Sequence of chain 1.A:
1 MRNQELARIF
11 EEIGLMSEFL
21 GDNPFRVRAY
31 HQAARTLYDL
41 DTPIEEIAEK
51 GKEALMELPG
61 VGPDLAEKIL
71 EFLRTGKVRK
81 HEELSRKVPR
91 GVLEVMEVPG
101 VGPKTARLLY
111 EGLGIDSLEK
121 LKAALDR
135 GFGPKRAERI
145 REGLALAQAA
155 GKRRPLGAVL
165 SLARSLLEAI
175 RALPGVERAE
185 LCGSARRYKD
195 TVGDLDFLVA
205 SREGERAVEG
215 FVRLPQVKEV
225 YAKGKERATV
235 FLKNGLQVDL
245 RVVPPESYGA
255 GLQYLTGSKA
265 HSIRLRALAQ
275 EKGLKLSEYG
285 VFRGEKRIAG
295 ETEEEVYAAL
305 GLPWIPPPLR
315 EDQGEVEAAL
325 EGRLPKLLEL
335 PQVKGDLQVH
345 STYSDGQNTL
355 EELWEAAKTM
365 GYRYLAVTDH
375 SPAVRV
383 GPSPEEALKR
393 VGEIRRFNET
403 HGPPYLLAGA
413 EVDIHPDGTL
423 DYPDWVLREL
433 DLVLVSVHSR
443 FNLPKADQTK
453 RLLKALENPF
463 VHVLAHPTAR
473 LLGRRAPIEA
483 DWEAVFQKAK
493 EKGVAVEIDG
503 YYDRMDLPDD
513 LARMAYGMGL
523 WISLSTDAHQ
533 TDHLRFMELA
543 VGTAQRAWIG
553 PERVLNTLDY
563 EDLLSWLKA

The small molecule below binds the protein below.
Small molecule (SMILES): Cc1cn([C@H]2C[C@H](O[P](=O)(O)OC[C@H]3O[C@@H](n4cnc5c(N)ncnc54)C[C@@H]3O[P](=O)(O)OC[C@H]3O[C@@H](n4cc(C)c(=O)[nH]c4=O)C[C@@H]3O[P](=O)(O)OC[C@@H]3CC[C@H](n4cnc5c(=O)[nH]c(N)nc54)O3)[C@@H](CO[P](=O)(O)O[C@H]3C[C@H](n4cnc5c(=O)nc(N)[nH]c54)O[C@@H]3CO[P](=O)(O)O[C@H]3C[C@H](n4cnc5c(N)ncnc54)O[C@@H]3CO[P](=O)(O)O[C@H]3C[C@H](n4ccc(=N)[nH]c4=O)O[C@@H]3CO)O2)c(=O)[nH]c1=O

Binding-site contacts:
Ligand atom O4' contacts residue TYR258 of chain 1.A at 3.7 Å.
Ligand atom C1' contacts residue DG31 of chain 1.D at 4.1 Å.
Ligand atom C1' contacts residue TYR258 of chain 1.A at 3.1 Å (hydrophobic).
Ligand atom C3' contacts residue ASP243 of chain 1.A at 4.0 Å.
Ligand atom C2' contacts residue MG1 of chain 1.F at 4.2 Å.
Ligand atom C2 contacts residue DG31 of chain 1.D at 4.0 Å.
Ligand atom N9 contacts residue TYR258 of chain 1.A at 3.8 Å.
Ligand atom C3' contacts residue DG31 of chain 1.D at 4.4 Å.
Ligand atom N2 contacts residue DG31 of chain 1.D at 4.2 Å.
Ligand atom C2' contacts residue TYR258 of chain 1.A at 4.1 Å (hydrophobic).
Ligand atom C5 contacts residue DG31 of chain 1.D at 3.3 Å.
Ligand atom C8 contacts residue DG31 of chain 1.D at 3.6 Å.
Ligand atom N1 contacts residue DG31 of chain 1.D at 3.3 Å.
Ligand atom C4 contacts residue TYR258 of chain 1.A at 3.6 Å (hydrophobic).
Ligand atom N3 contacts residue TYR258 of chain 1.A at 2.9 Å (h-bond).
Ligand atom N9 contacts residue DG31 of chain 1.D at 3.9 Å.
Ligand atom C3' contacts residue MG1 of chain 1.F at 3.8 Å.
Ligand atom C4 contacts residue DG31 of chain 1.D at 3.8 Å.
Ligand atom O4' contacts residue ARG231 of chain 1.A at 4.3 Å.
Ligand atom C2' contacts residue DG31 of chain 1.D at 3.5 Å.
Ligand atom N2 contacts residue TYR258 of chain 1.A at 3.8 Å.
Ligand atom N3 contacts residue DG31 of chain 1.D at 4.1 Å.
Ligand atom C2 contacts residue TYR258 of chain 1.A at 3.9 Å (hydrophobic).
Ligand atom C6 contacts residue DG31 of chain 1.D at 3.0 Å.
Ligand atom O6 contacts residue DG31 of chain 1.D at 2.5 Å (h-bond).
Ligand atom N7 contacts residue DG31 of chain 1.D at 3.2 Å (h-bond).